Binding-site contacts:
Ligand atom C2 contacts residue ASN25 of chain 1.A at 2.6 Å.
Ligand atom C8 contacts residue GLY21 of chain 1.A at 3.6 Å.
Ligand atom C1 contacts residue ASN25 of chain 1.A at 1.4 Å.
Ligand atom O7 contacts residue ASN25 of chain 1.A at 4.3 Å.
Ligand atom C7 contacts residue GLY21 of chain 1.A at 3.7 Å.
Ligand atom N2 contacts residue VAL49 of chain 1.A at 4.5 Å.
Ligand atom C7 contacts residue VAL49 of chain 1.A at 3.8 Å (hydrophobic).
Ligand atom C7 contacts residue ASN25 of chain 1.A at 3.9 Å.
Ligand atom C8 contacts residue PHE20 of chain 1.A at 3.9 Å (hydrophobic).
Ligand atom N2 contacts residue ASN25 of chain 1.A at 3.1 Å (h-bond).
Ligand atom C4 contacts residue ASN25 of chain 1.A at 4.3 Å.
Ligand atom C3 contacts residue ASN25 of chain 1.A at 3.9 Å.
Ligand atom O6 contacts residue ASN25 of chain 1.A at 4.5 Å.
Ligand atom O5 contacts residue ASN25 of chain 1.A at 2.4 Å (h-bond).
Ligand atom C5 contacts residue ASN25 of chain 1.A at 3.7 Å.
Ligand atom O7 contacts residue VAL49 of chain 1.A at 3.8 Å.
Ligand atom C8 contacts residue PHE24 of chain 1.A at 4.0 Å (hydrophobic).
Ligand atom O7 contacts residue GLY21 of chain 1.A at 3.6 Å.
Ligand atom O3 contacts residue VAL49 of chain 1.A at 3.8 Å.
Ligand atom C8 contacts residue VAL49 of chain 1.A at 3.7 Å (hydrophobic).

Sequence of chain 1.A:
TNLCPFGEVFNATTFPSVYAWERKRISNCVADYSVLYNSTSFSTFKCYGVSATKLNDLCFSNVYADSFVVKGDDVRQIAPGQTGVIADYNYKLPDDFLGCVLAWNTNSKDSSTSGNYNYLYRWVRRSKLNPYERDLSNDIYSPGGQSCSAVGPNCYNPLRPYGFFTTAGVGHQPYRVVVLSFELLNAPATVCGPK

This small molecule binds to this protein.
Small molecule (SMILES): CC(=O)N[C@@H]1[C@@H](O)[C@H](O)[C@@H](CO)O[C@H]1O